A small-molecule ligand and the protein it binds are described below.
Small molecule (SMILES): N[C@@H](CN(O)N=O)C(=O)O

Sequence of chain 2.C:
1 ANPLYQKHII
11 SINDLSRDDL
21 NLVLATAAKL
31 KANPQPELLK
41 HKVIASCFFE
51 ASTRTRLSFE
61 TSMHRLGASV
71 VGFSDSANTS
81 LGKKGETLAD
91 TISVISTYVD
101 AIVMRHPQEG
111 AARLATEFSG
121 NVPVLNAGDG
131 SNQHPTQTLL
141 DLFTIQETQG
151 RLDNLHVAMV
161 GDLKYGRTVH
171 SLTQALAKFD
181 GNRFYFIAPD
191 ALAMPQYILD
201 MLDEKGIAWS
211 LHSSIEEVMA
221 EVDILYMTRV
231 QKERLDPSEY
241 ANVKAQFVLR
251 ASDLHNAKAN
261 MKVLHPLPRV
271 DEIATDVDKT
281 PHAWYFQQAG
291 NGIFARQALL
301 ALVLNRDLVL

Binding-site contacts:
Ligand atom CA contacts residue ARG105 of chain 1.C at 3.9 Å.
Ligand atom ND2 contacts residue CP1 of chain 1.H at 3.8 Å.
Ligand atom O contacts residue GLU50 of chain 1.C at 3.8 Å.
Ligand atom OD1 contacts residue CP1 of chain 1.H at 3.8 Å.
Ligand atom OD1 contacts residue PRO268 of chain 1.C at 3.7 Å.
Ligand atom OE contacts residue CP1 of chain 1.H at 4.0 Å.
Ligand atom OE contacts residue THR53 of chain 1.C at 4.0 Å.
Ligand atom CA contacts residue SER52 of chain 1.C at 4.0 Å.
Ligand atom O contacts residue CP1 of chain 1.H at 4.3 Å.
Ligand atom ND2 contacts residue THR53 of chain 1.C at 3.8 Å.
Ligand atom N contacts residue SER52 of chain 1.C at 3.1 Å.
Ligand atom OXT contacts residue CP1 of chain 1.H at 4.0 Å.
Ligand atom C contacts residue ARG105 of chain 1.C at 3.4 Å.
Ligand atom O contacts residue ARG105 of chain 1.C at 3.0 Å (salt-bridge).
Ligand atom N contacts residue ARG105 of chain 1.C at 3.2 Å (salt-bridge).
Ligand atom ND2 contacts residue ARG54 of chain 1.C at 3.3 Å (salt-bridge).
Ligand atom OD1 contacts residue ARG54 of chain 1.C at 3.9 Å.
Ligand atom OXT contacts residue ARG105 of chain 1.C at 4.1 Å.
Ligand atom N contacts residue CP1 of chain 1.H at 2.5 Å (h-bond).
Ligand atom O contacts residue ALA51 of chain 1.C at 3.2 Å (h-bond).
Ligand atom OE contacts residue SER52 of chain 1.C at 4.4 Å.
Ligand atom ND2 contacts residue SER52 of chain 1.C at 3.7 Å.
Ligand atom OE contacts residue ARG54 of chain 1.C at 2.3 Å.
Ligand atom NG contacts residue CP1 of chain 1.H at 3.6 Å.
Ligand atom CB contacts residue SER52 of chain 1.C at 4.0 Å.
Ligand atom CB contacts residue SER80 of chain 2.C at 3.4 Å.
Ligand atom OE contacts residue THR55 of chain 1.C at 3.6 Å.
Ligand atom CA contacts residue CP1 of chain 1.H at 3.2 Å.
Ligand atom C contacts residue SER52 of chain 1.C at 4.2 Å.
Ligand atom ND2 contacts residue SER80 of chain 2.C at 3.9 Å.
Ligand atom N contacts residue THR55 of chain 1.C at 4.1 Å.
Ligand atom OD1 contacts residue SER80 of chain 2.C at 4.4 Å.
Ligand atom C contacts residue CP1 of chain 1.H at 3.7 Å.
Ligand atom NG contacts residue SER80 of chain 2.C at 4.0 Å.
Ligand atom C contacts residue ALA51 of chain 1.C at 4.3 Å (hydrophobic).
Ligand atom NG contacts residue ARG54 of chain 1.C at 4.5 Å.
Ligand atom O contacts residue SER52 of chain 1.C at 3.4 Å.
Ligand atom CB contacts residue CP1 of chain 1.H at 4.0 Å.
Ligand atom ND2 contacts residue THR55 of chain 1.C at 4.0 Å.

Sequence of chain 1.C:
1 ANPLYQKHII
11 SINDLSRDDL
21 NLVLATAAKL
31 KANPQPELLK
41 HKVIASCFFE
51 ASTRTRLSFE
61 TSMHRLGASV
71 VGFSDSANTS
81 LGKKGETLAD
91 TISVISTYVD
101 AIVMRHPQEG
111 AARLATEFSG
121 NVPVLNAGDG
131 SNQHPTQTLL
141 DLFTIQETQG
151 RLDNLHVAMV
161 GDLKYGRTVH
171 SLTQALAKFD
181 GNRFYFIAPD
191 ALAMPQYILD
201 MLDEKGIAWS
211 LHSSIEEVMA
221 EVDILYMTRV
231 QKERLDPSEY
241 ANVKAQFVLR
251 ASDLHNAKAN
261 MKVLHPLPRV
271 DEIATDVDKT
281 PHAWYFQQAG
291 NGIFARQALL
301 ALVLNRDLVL